This small molecule binds to this protein.
Small molecule (SMILES): CC1(C)S[C@H]([C@H](NC(=O)CCC(=O)C23[C]4[C]5[C]6[C]2[Ru]56432789[C]3[C]2[C]7[C]8[C]39)C(=O)O)N[C@H]1C(=O)O

Binding-site contacts:
Ligand atom C34 contacts residue ALA173 of chain 1.A at 3.5 Å (hydrophobic).
Ligand atom C32 contacts residue LYS57 of chain 1.A at 4.1 Å.
Ligand atom O64 contacts residue HIS172 of chain 1.A at 3.6 Å.
Ligand atom C24 contacts residue LYS57 of chain 1.A at 4.0 Å.
Ligand atom O67 contacts residue ALA129 of chain 1.A at 3.3 Å (h-bond).
Ligand atom S49 contacts residue ALA173 of chain 1.A at 3.5 Å.
Ligand atom N33 contacts residue HIS172 of chain 1.A at 3.1 Å (h-bond).
Ligand atom C51 contacts residue HIS172 of chain 1.A at 4.2 Å.
Ligand atom N30 contacts residue LYS57 of chain 1.A at 4.2 Å.
Ligand atom C32 contacts residue ALA173 of chain 1.A at 4.2 Å (hydrophobic).
Ligand atom C53 contacts residue GLN167 of chain 1.A at 3.5 Å.
Ligand atom C17 contacts residue THR61 of chain 1.A at 4.2 Å.
Ligand atom S49 contacts residue ILE130 of chain 1.A at 3.6 Å.
Ligand atom C50 contacts residue ALA173 of chain 1.A at 4.2 Å (hydrophobic).
Ligand atom O67 contacts residue ILE130 of chain 1.A at 4.4 Å.
Ligand atom C20 contacts residue THR61 of chain 1.A at 4.2 Å.
Ligand atom C16 contacts residue THR61 of chain 1.A at 3.5 Å.
Ligand atom C53 contacts residue ALA173 of chain 1.A at 3.6 Å (hydrophobic).
Ligand atom O28 contacts residue LYS57 of chain 1.A at 2.9 Å (salt-bridge).
Ligand atom C53 contacts residue HIS172 of chain 1.A at 4.1 Å.
Ligand atom S49 contacts residue ALA129 of chain 1.A at 4.3 Å.
Ligand atom O28 contacts residue GLU60 of chain 1.A at 3.6 Å (salt-bridge).
Ligand atom C17 contacts residue LYS57 of chain 1.A at 4.0 Å.
Ligand atom N30 contacts residue HIS172 of chain 1.A at 4.4 Å.
Ligand atom C34 contacts residue HIS172 of chain 1.A at 3.4 Å.
Ligand atom O64 contacts residue ALA173 of chain 1.A at 4.4 Å.
Ligand atom C52 contacts residue ILE130 of chain 1.A at 3.8 Å (hydrophobic).
Ligand atom C17 contacts residue GLU60 of chain 1.A at 4.2 Å.
Ligand atom C32 contacts residue ALA129 of chain 1.A at 4.5 Å (hydrophobic).
Ligand atom C11 contacts residue LYS57 of chain 1.A at 4.1 Å.
Ligand atom O38 contacts residue LYS57 of chain 1.A at 3.0 Å (salt-bridge).
Ligand atom N33 contacts residue ALA173 of chain 1.A at 3.9 Å.
Ligand atom O38 contacts residue ALA173 of chain 1.A at 3.6 Å (h-bond).
Ligand atom C24 contacts residue GLU60 of chain 1.A at 4.4 Å.
Ligand atom C31 contacts residue ALA173 of chain 1.A at 4.4 Å (hydrophobic).
Ligand atom C53 contacts residue ILE130 of chain 1.A at 4.5 Å (hydrophobic).

Sequence of chain 1.A:
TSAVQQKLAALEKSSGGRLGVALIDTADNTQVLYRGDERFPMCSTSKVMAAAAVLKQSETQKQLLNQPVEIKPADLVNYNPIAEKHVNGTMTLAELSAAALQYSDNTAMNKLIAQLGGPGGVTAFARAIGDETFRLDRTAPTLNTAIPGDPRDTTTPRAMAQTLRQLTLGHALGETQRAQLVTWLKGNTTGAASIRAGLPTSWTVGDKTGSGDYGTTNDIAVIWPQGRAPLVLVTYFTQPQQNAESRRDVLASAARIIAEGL